Binding-site contacts:
Ligand atom C2 contacts residue ASN56 of chain 1.A at 2.4 Å.
Ligand atom C8 contacts residue ASN56 of chain 1.A at 3.9 Å.
Ligand atom C5 contacts residue ASN56 of chain 1.A at 3.6 Å.
Ligand atom C1 contacts residue ARG167 of chain 1.A at 3.9 Å.
Ligand atom C6 contacts residue LEU170 of chain 1.A at 4.0 Å (hydrophobic).
Ligand atom C1 contacts residue GLY171 of chain 1.A at 4.4 Å.
Ligand atom C7 contacts residue ASN56 of chain 1.A at 3.6 Å.
Ligand atom C6 contacts residue LEU170 of chain 1.A at 3.8 Å (hydrophobic).
Ligand atom C6 contacts residue ASN174 of chain 1.A at 3.8 Å.
Ligand atom C7 contacts residue ARG167 of chain 1.A at 3.6 Å.
Ligand atom O7 contacts residue ASN56 of chain 1.A at 3.8 Å.
Ligand atom O5 contacts residue ASN56 of chain 1.A at 2.3 Å (h-bond).
Ligand atom N2 contacts residue ASN56 of chain 1.A at 2.8 Å (h-bond).
Ligand atom C1 contacts residue ASN56 of chain 1.A at 1.4 Å.
Ligand atom C7 contacts residue PHE57 of chain 1.A at 3.8 Å (hydrophobic).
Ligand atom O4 contacts residue ARG167 of chain 1.A at 4.0 Å.
Ligand atom C4 contacts residue ASN56 of chain 1.A at 4.1 Å.
Ligand atom N2 contacts residue LEU170 of chain 1.A at 4.5 Å.
Ligand atom O7 contacts residue PHE57 of chain 1.A at 3.3 Å.
Ligand atom C4 contacts residue ARG167 of chain 1.A at 4.3 Å.
Ligand atom O5 contacts residue GLY171 of chain 1.A at 4.3 Å.
Ligand atom C3 contacts residue ASN56 of chain 1.A at 3.7 Å.
Ligand atom O5 contacts residue ARG167 of chain 1.A at 4.1 Å.
Ligand atom O5 contacts residue ARG167 of chain 1.A at 3.5 Å.
Ligand atom C5 contacts residue ARG167 of chain 1.A at 4.0 Å.
Ligand atom C8 contacts residue LEU170 of chain 1.A at 3.7 Å (hydrophobic).
Ligand atom C3 contacts residue ARG167 of chain 1.A at 4.2 Å.
Ligand atom C8 contacts residue GLU61 of chain 1.A at 3.6 Å.
Ligand atom O7 contacts residue ARG167 of chain 1.A at 3.1 Å (salt-bridge).
Ligand atom C1 contacts residue ARG167 of chain 1.A at 4.3 Å.
Ligand atom C8 contacts residue ARG167 of chain 1.A at 3.4 Å.
Ligand atom C8 contacts residue PRO166 of chain 1.A at 4.2 Å (hydrophobic).
Ligand atom C6 contacts residue ARG167 of chain 1.A at 4.3 Å.
Ligand atom C8 contacts residue PHE57 of chain 1.A at 3.7 Å (hydrophobic).

Sequence of chain 1.A:
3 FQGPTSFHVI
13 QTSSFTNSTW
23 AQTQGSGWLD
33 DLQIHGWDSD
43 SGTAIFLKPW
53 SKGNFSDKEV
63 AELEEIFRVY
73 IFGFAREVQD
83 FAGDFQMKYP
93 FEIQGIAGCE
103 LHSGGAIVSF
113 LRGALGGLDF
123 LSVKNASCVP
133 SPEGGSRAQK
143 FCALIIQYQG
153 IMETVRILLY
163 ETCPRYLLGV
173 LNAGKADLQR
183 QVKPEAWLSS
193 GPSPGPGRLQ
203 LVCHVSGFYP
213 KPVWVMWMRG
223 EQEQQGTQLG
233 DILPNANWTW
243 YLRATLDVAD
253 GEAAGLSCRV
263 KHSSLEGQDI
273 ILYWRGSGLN

This protein binds this small molecule.
Small molecule (SMILES): CC(=O)N[C@H]1[C@H](O[C@H]2[C@H](O[C@@H]3O[C@@H](C)[C@@H](O)[C@@H](O)[C@@H]3O)[C@@H](NC(C)=O)CO[C@@H]2CO[C@@H]2O[C@@H](C)[C@@H](O)[C@@H](O)[C@@H]2O)O[C@H](CO)[C@@H](O[C@@H]2O[C@H](CO[C@H]3O[C@H](CO)[C@@H](O)[C@H](O)[C@@H]3O)[C@@H](O)[C@H](O[C@H]3O[C@H](CO)[C@@H](O)[C@H](O)[C@@H]3O)[C@@H]2O)[C@@H]1O